Binding-site contacts:
Ligand atom C1 contacts residue GLU271 of chain 1.E at 4.2 Å.
Ligand atom C3 contacts residue GLU292 of chain 1.E at 3.9 Å.
Ligand atom O5 contacts residue ASN291 of chain 1.E at 2.4 Å (h-bond).
Ligand atom N2 contacts residue GLU270 of chain 1.E at 4.5 Å.
Ligand atom O5 contacts residue GLU271 of chain 1.E at 3.6 Å.
Ligand atom O5 contacts residue GLU270 of chain 1.E at 3.2 Å (salt-bridge).
Ligand atom C5 contacts residue ASN291 of chain 1.E at 3.7 Å.
Ligand atom C1 contacts residue ASN291 of chain 1.E at 1.5 Å.
Ligand atom O7 contacts residue GLU270 of chain 1.E at 3.8 Å.
Ligand atom O6 contacts residue LYS348 of chain 1.E at 4.3 Å.
Ligand atom O5 contacts residue VAL272 of chain 1.E at 4.2 Å.
Ligand atom O3 contacts residue GLU292 of chain 1.E at 4.5 Å.
Ligand atom C4 contacts residue ASN291 of chain 1.E at 4.2 Å.
Ligand atom C2 contacts residue ASN291 of chain 1.E at 2.4 Å.
Ligand atom C7 contacts residue ASN291 of chain 1.E at 3.2 Å.
Ligand atom C3 contacts residue ASN291 of chain 1.E at 3.7 Å.
Ligand atom N2 contacts residue ASN291 of chain 1.E at 2.8 Å (h-bond).
Ligand atom C2 contacts residue GLU270 of chain 1.E at 3.4 Å.
Ligand atom C6 contacts residue LYS345 of chain 1.E at 4.4 Å.
Ligand atom C7 contacts residue GLU292 of chain 1.E at 4.0 Å.
Ligand atom C5 contacts residue GLU270 of chain 1.E at 4.0 Å.
Ligand atom O7 contacts residue ASN291 of chain 1.E at 3.4 Å (h-bond).
Ligand atom C8 contacts residue GLU292 of chain 1.E at 3.7 Å.
Ligand atom N2 contacts residue GLU292 of chain 1.E at 3.1 Å (salt-bridge).
Ligand atom C2 contacts residue GLU292 of chain 1.E at 3.9 Å.
Ligand atom C5 contacts residue LYS345 of chain 1.E at 4.1 Å.
Ligand atom C1 contacts residue GLU270 of chain 1.E at 3.5 Å.
Ligand atom C6 contacts residue GLU270 of chain 1.E at 4.4 Å.
Ligand atom C8 contacts residue ASN291 of chain 1.E at 3.7 Å.
Ligand atom C1 contacts residue GLU292 of chain 1.E at 4.1 Å.
Ligand atom C3 contacts residue GLU270 of chain 1.E at 4.2 Å.
Ligand atom C4 contacts residue GLU270 of chain 1.E at 3.9 Å.

A small-molecule ligand and the protein it binds are described below.
Small molecule (SMILES): CC(=O)N[C@@H]1[C@@H](O)[C@H](O)[C@@H](CO)O[C@H]1O

Sequence of chain 1.E:
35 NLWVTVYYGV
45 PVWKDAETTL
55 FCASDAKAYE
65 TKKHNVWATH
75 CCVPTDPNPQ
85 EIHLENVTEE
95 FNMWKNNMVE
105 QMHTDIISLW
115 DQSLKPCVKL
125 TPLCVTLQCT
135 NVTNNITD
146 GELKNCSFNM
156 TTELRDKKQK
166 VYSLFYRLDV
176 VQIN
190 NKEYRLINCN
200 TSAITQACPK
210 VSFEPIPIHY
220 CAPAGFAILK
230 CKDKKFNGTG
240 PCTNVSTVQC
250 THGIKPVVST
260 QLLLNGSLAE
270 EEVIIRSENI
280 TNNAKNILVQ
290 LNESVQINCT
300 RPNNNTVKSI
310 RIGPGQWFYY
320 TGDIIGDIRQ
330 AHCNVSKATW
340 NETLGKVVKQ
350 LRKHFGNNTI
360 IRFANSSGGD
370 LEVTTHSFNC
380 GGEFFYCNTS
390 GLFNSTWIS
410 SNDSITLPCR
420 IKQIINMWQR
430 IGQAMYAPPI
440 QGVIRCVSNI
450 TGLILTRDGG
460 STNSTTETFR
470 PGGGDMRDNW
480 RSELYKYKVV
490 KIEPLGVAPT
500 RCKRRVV